Binding-site contacts:
Ligand atom OAG contacts residue GLN210 of chain 1.A at 3.3 Å (h-bond).
Ligand atom CCK contacts residue MET212 of chain 1.A at 4.2 Å (hydrophobic).
Ligand atom CBF contacts residue MET212 of chain 1.A at 4.1 Å (hydrophobic).
Ligand atom CBC contacts residue SER235 of chain 1.A at 4.1 Å.
Ligand atom CBH contacts residue PHE188 of chain 1.A at 3.9 Å (hydrophobic).
Ligand atom OAH contacts residue GLN299 of chain 1.A at 3.4 Å (h-bond).
Ligand atom CBD contacts residue ASP247 of chain 1.A at 3.3 Å.
Ligand atom CCH contacts residue ASP247 of chain 1.A at 3.9 Å.
Ligand atom CBD contacts residue MET212 of chain 1.A at 4.1 Å (hydrophobic).
Ligand atom OAJ contacts residue VAL304 of chain 1.A at 3.8 Å.
Ligand atom CBE contacts residue LEU233 of chain 1.A at 4.2 Å (hydrophobic).
Ligand atom OAH contacts residue PHE300 of chain 1.A at 3.9 Å.
Ligand atom CBC contacts residue ALA237 of chain 1.A at 3.7 Å (hydrophobic).
Ligand atom CAE contacts residue VAL304 of chain 1.A at 3.7 Å (hydrophobic).
Ligand atom OAG contacts residue VAL182 of chain 1.A at 3.2 Å (h-bond).
Ligand atom CAV contacts residue MET245 of chain 1.A at 3.8 Å (hydrophobic).
Ligand atom CAD contacts residue LEU262 of chain 1.A at 4.2 Å (hydrophobic).
Ligand atom CBD contacts residue GLN210 of chain 1.A at 4.2 Å.
Ligand atom CCD contacts residue HIS192 of chain 1.A at 4.1 Å.
Ligand atom CAV contacts residue ALA237 of chain 1.A at 4.1 Å (hydrophobic).
Ligand atom CBA contacts residue VAL304 of chain 1.A at 4.1 Å (hydrophobic).
Ligand atom CAY contacts residue GLY303 of chain 1.A at 3.7 Å.
Ligand atom OAJ contacts residue GLY303 of chain 1.A at 3.8 Å.
Ligand atom CBA contacts residue PHE300 of chain 1.A at 3.3 Å (hydrophobic).
Ligand atom CBD contacts residue SER235 of chain 1.A at 3.6 Å.
Ligand atom CAY contacts residue VAL304 of chain 1.A at 4.1 Å (hydrophobic).
Ligand atom OAG contacts residue MET245 of chain 1.A at 4.0 Å.
Ligand atom CBV contacts residue GLN210 of chain 1.A at 3.7 Å.
Ligand atom CBV contacts residue MET245 of chain 1.A at 4.1 Å (hydrophobic).
Ligand atom OAG contacts residue ASN181 of chain 1.A at 3.4 Å.
Ligand atom CAE contacts residue LEU262 of chain 1.A at 3.9 Å (hydrophobic).
Ligand atom CBC contacts residue ASP247 of chain 1.A at 3.1 Å.
Ligand atom CAA contacts residue SER194 of chain 1.A at 3.9 Å.
Ligand atom CBH contacts residue HIS192 of chain 1.A at 3.5 Å.
Ligand atom CBZ contacts residue MET245 of chain 1.A at 4.2 Å (hydrophobic).
Ligand atom CCJ contacts residue PHE188 of chain 1.A at 3.9 Å (hydrophobic).
Ligand atom CBG contacts residue PHE188 of chain 1.A at 4.2 Å (hydrophobic).
Ligand atom CAY contacts residue PHE300 of chain 1.A at 3.9 Å (hydrophobic).
Ligand atom CAT contacts residue ASN181 of chain 1.A at 3.8 Å.
Ligand atom CAV contacts residue GLN210 of chain 1.A at 3.6 Å.

A small-molecule ligand and the protein it binds are described below.
Small molecule (SMILES): CCC(=O)NCCSC(=O)[C@@H](C)[C@H]1CC[C@H]2[C@@H]3CCC4=CC(=O)C=C[C@]4(C)[C@H]3CC[C@]12C

Sequence of chain 1.A:
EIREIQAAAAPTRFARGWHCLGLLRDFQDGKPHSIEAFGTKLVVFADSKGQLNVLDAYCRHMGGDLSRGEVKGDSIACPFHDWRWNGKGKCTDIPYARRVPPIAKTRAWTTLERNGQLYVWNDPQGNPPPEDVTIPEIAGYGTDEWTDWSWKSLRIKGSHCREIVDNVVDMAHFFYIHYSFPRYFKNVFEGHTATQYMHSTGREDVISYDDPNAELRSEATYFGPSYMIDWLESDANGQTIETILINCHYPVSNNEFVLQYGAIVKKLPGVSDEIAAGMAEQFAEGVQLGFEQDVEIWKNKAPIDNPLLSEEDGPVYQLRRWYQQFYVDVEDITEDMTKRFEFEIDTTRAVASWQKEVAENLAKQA